Sequence of chain 1.A:
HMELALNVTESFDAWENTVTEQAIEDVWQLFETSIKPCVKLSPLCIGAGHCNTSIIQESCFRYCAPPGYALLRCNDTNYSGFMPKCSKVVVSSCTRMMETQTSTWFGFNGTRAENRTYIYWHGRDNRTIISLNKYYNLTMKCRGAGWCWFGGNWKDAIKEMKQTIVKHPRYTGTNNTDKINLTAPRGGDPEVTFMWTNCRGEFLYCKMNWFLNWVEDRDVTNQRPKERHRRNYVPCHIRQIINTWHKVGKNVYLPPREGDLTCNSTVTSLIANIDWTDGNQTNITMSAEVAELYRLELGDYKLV

This protein binds this small molecule.
Small molecule (SMILES): CC(=O)N[C@H]1[C@H](O[C@H]2[C@H](O)[C@@H](NC(C)=O)CO[C@@H]2CO[C@H]2O[C@@H](C)[C@@H](O)[C@@H](O)[C@@H]2O)O[C@H](CO)[C@@H](O[C@@H]2O[C@H](CO)[C@@H](O)[C@H](O)[C@@H]2O)[C@@H]1O

Binding-site contacts:
Ligand atom C5 contacts residue ASN146 of chain 1.A at 3.6 Å.
Ligand atom O5 contacts residue ASN146 of chain 1.A at 2.4 Å (h-bond).
Ligand atom C7 contacts residue TYR144 of chain 1.A at 4.2 Å (hydrophobic).
Ligand atom O7 contacts residue NAG2 of chain 1.I at 4.3 Å.
Ligand atom C7 contacts residue ASN146 of chain 1.A at 3.3 Å.
Ligand atom C4 contacts residue ASN146 of chain 1.A at 4.2 Å.
Ligand atom C3 contacts residue MAN5 of chain 1.C at 4.1 Å.
Ligand atom N2 contacts residue ASN146 of chain 1.A at 2.8 Å (h-bond).
Ligand atom C3 contacts residue ASN146 of chain 1.A at 3.8 Å.
Ligand atom C8 contacts residue NAG2 of chain 1.I at 3.9 Å.
Ligand atom C2 contacts residue ASN146 of chain 1.A at 2.4 Å.
Ligand atom C5 contacts residue TYR144 of chain 1.A at 4.5 Å (hydrophobic).
Ligand atom O3 contacts residue MAN5 of chain 1.C at 3.3 Å (h-bond).
Ligand atom C1 contacts residue ASN146 of chain 1.A at 1.4 Å.
Ligand atom O7 contacts residue ASN146 of chain 1.A at 3.2 Å (h-bond).
Ligand atom O7 contacts residue TYR144 of chain 1.A at 4.3 Å.
Ligand atom C8 contacts residue TYR144 of chain 1.A at 3.1 Å (hydrophobic).
Ligand atom C6 contacts residue TYR144 of chain 1.A at 4.1 Å (hydrophobic).
Ligand atom O2 contacts residue MAN5 of chain 1.C at 3.9 Å.